Sequence of chain 1.A:
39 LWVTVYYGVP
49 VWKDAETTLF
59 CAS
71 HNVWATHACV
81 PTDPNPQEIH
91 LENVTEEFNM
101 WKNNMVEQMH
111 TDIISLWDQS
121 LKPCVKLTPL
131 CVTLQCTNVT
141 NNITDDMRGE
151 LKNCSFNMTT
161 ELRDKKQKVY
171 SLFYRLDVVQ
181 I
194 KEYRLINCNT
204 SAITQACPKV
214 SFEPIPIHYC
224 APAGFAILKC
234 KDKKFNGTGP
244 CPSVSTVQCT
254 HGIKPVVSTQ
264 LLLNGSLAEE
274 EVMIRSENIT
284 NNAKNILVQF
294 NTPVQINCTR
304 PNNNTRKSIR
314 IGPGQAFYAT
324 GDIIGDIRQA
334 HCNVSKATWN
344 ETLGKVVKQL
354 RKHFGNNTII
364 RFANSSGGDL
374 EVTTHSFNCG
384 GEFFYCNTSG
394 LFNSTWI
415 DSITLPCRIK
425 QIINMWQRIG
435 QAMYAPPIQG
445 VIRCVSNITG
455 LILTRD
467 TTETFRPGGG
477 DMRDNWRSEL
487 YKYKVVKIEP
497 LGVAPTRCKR

The small molecule below binds the protein below.
Small molecule (SMILES): CC(=O)N[C@@H]1[C@@H](O)[C@H](O)[C@@H](CO)O[C@H]1O

Binding-site contacts:
Ligand atom O5 contacts residue ASN157 of chain 1.A at 2.4 Å (h-bond).
Ligand atom C7 contacts residue GLN135 of chain 1.A at 4.2 Å.
Ligand atom C7 contacts residue ASN157 of chain 1.A at 3.5 Å.
Ligand atom C7 contacts residue PHE156 of chain 1.A at 4.2 Å (hydrophobic).
Ligand atom O7 contacts residue PHE156 of chain 1.A at 4.1 Å.
Ligand atom C5 contacts residue ASN157 of chain 1.A at 3.8 Å.
Ligand atom C1 contacts residue ASN157 of chain 1.A at 1.5 Å.
Ligand atom C8 contacts residue PHE156 of chain 1.A at 3.6 Å (hydrophobic).
Ligand atom O7 contacts residue GLN135 of chain 1.A at 4.1 Å.
Ligand atom C8 contacts residue SER155 of chain 1.A at 3.6 Å.
Ligand atom O7 contacts residue ASN157 of chain 1.A at 3.5 Å (h-bond).
Ligand atom C2 contacts residue ASN157 of chain 1.A at 2.5 Å.
Ligand atom N2 contacts residue ASN157 of chain 1.A at 3.1 Å (h-bond).
Ligand atom C8 contacts residue ASN157 of chain 1.A at 3.9 Å.
Ligand atom C4 contacts residue ASN157 of chain 1.A at 4.3 Å.
Ligand atom C8 contacts residue GLN135 of chain 1.A at 4.1 Å.
Ligand atom O7 contacts residue THR133 of chain 1.A at 4.4 Å.
Ligand atom C3 contacts residue ASN157 of chain 1.A at 3.9 Å.
Ligand atom C8 contacts residue LYS168 of chain 1.A at 4.2 Å.